Binding-site contacts:
Ligand atom C45 contacts residue THR94 of chain 1.A at 3.7 Å.
Ligand atom O21 contacts residue ALA97 of chain 1.A at 3.6 Å.
Ligand atom C6 contacts residue ARG345 of chain 1.A at 3.7 Å.
Ligand atom C19 contacts residue ARG345 of chain 1.A at 3.6 Å.
Ligand atom C18 contacts residue THR94 of chain 1.A at 3.7 Å.
Ligand atom O32 contacts residue HIS273 of chain 1.A at 2.7 Å (h-bond).
Ligand atom O5 contacts residue PHE344 of chain 1.A at 3.7 Å.
Ligand atom C18 contacts residue ILE93 of chain 1.A at 3.7 Å (hydrophobic).
Ligand atom C18 contacts residue ARG300 of chain 1.A at 3.7 Å.
Ligand atom C8 contacts residue TYR343 of chain 1.A at 3.7 Å (hydrophobic).
Ligand atom C20 contacts residue GLU226 of chain 1.A at 3.7 Å.
Ligand atom O12 contacts residue ARG389 of chain 1.A at 3.0 Å (salt-bridge).
Ligand atom C43 contacts residue ILE89 of chain 1.A at 3.7 Å (hydrophobic).
Ligand atom O5 contacts residue ARG345 of chain 1.A at 2.8 Å (salt-bridge).
Ligand atom C13 contacts residue TYR343 of chain 1.A at 3.6 Å (hydrophobic).
Ligand atom O32 contacts residue MET272 of chain 1.A at 3.7 Å.
Ligand atom C26 contacts residue GLY240 of chain 1.A at 3.7 Å.
Ligand atom O25 contacts residue THR94 of chain 1.A at 3.5 Å.
Ligand atom O23 contacts residue THR346 of chain 1.A at 3.6 Å.
Ligand atom O5 contacts residue ARG385 of chain 1.A at 2.6 Å (salt-bridge).
Ligand atom C10 contacts residue TYR343 of chain 1.A at 3.7 Å (hydrophobic).
Ligand atom C20 contacts residue THR94 of chain 1.A at 3.7 Å.
Ligand atom C45 contacts residue GLN98 of chain 1.A at 3.6 Å.
Ligand atom O25 contacts residue GLU226 of chain 1.A at 3.3 Å.
Ligand atom C9 contacts residue ALA387 of chain 1.A at 3.4 Å (hydrophobic).
Ligand atom C34 contacts residue GLU271 of chain 1.A at 3.5 Å.
Ligand atom C26 contacts residue ARG241 of chain 1.A at 3.7 Å.
Ligand atom C30 contacts residue VAL286 of chain 1.A at 3.5 Å (hydrophobic).
Ligand atom C34 contacts residue HIS273 of chain 1.A at 3.7 Å.
Ligand atom C10 contacts residue ALA387 of chain 1.A at 3.7 Å (hydrophobic).
Ligand atom C6 contacts residue TYR343 of chain 1.A at 3.6 Å (hydrophobic).
Ligand atom O23 contacts residue GLU226 of chain 1.A at 2.6 Å (salt-bridge).
Ligand atom C28 contacts residue GLY240 of chain 1.A at 3.7 Å.
Ligand atom C39 contacts residue PHE229 of chain 1.A at 3.6 Å (hydrophobic).
Ligand atom O1 contacts residue ARG345 of chain 1.A at 3.2 Å.
Ligand atom O13 contacts residue TYR343 of chain 1.A at 3.6 Å.
Ligand atom C5 contacts residue ARG345 of chain 1.A at 3.6 Å.
Ligand atom O12 contacts residue ILE89 of chain 1.A at 3.5 Å.
Ligand atom C23 contacts residue GLU226 of chain 1.A at 3.4 Å.
Ligand atom C5 contacts residue ARG385 of chain 1.A at 3.5 Å.

Sequence of chain 1.A:
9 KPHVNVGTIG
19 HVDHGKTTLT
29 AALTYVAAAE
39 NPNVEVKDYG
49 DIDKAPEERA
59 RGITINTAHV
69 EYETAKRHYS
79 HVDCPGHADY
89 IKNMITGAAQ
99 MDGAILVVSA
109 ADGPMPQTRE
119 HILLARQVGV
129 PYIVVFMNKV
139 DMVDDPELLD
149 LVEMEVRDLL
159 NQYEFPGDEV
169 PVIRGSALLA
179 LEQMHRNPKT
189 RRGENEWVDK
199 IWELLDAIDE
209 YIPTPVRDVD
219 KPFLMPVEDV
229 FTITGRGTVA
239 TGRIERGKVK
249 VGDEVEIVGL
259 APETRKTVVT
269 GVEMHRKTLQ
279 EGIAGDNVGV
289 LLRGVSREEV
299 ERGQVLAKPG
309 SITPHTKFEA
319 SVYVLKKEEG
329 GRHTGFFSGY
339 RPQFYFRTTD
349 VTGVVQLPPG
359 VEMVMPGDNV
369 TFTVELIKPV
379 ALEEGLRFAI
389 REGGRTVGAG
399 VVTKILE

The protein below binds the small molecule below.
Small molecule (SMILES): CO[C@@H]1[C@H](O)[C@@H](OC)[C@H](O[C@@H](C)[C@@H](O)/C=C/C=C/C=C/C(=O)[C@@H](C)[C@@H](O)[C@H](C)[C@@H]2C/C=C/C=C/C=C/[C@H](O)C(=O)C(C)=C/C=C/C(C)=C/[C@@H](O)/C(C)=C/CC(=O)O2)O[C@@H]1C